Sequence of chain 2.B:
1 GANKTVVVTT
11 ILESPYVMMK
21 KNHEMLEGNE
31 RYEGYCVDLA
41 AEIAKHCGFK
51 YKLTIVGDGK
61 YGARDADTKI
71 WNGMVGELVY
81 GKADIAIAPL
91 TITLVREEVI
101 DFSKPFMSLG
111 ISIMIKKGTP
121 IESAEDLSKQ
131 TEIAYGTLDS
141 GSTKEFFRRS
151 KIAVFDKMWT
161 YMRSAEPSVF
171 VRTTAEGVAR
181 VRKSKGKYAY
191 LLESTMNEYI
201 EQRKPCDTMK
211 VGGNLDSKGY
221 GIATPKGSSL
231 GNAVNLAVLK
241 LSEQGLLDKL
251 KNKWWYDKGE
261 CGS

The small molecule below binds the protein below.
Small molecule (SMILES): N[C@@H](CCC(=O)O)C(=O)O

Binding-site contacts:
Ligand atom CA contacts residue PRO89 of chain 2.B at 4.0 Å (hydrophobic).
Ligand atom N contacts residue PRO89 of chain 2.B at 2.8 Å (h-bond).
Ligand atom CG contacts residue LEU138 of chain 2.B at 3.7 Å (hydrophobic).
Ligand atom OE2 contacts residue SER142 of chain 2.B at 3.3 Å (h-bond).
Ligand atom OE2 contacts residue THR143 of chain 2.B at 3.1 Å (h-bond).
Ligand atom OXT contacts residue TYR61 of chain 2.B at 3.6 Å.
Ligand atom CG contacts residue TYR61 of chain 2.B at 4.2 Å (hydrophobic).
Ligand atom N contacts residue SER142 of chain 2.B at 4.1 Å.
Ligand atom C contacts residue SER142 of chain 2.B at 3.4 Å.
Ligand atom O contacts residue TYR61 of chain 2.B at 3.3 Å.
Ligand atom OE1 contacts residue GLU193 of chain 2.B at 3.6 Å.
Ligand atom OXT contacts residue ARG96 of chain 2.B at 2.8 Å (salt-bridge).
Ligand atom CB contacts residue TYR61 of chain 2.B at 3.5 Å (hydrophobic).
Ligand atom C contacts residue PRO89 of chain 2.B at 4.3 Å (hydrophobic).
Ligand atom OE1 contacts residue THR143 of chain 2.B at 2.6 Å (h-bond).
Ligand atom CA contacts residue TYR61 of chain 2.B at 4.0 Å (hydrophobic).
Ligand atom CD contacts residue THR143 of chain 2.B at 3.2 Å.
Ligand atom OXT contacts residue LEU90 of chain 2.B at 3.6 Å.
Ligand atom O contacts residue ARG96 of chain 2.B at 2.8 Å (salt-bridge).
Ligand atom CG contacts residue GLU193 of chain 2.B at 3.5 Å.
Ligand atom CA contacts residue SER142 of chain 2.B at 3.3 Å.
Ligand atom CB contacts residue GLU193 of chain 2.B at 4.0 Å.
Ligand atom C contacts residue ARG96 of chain 2.B at 3.4 Å.
Ligand atom N contacts residue THR91 of chain 2.B at 2.9 Å (h-bond).
Ligand atom OE2 contacts residue GLY141 of chain 2.B at 3.7 Å.
Ligand atom OXT contacts residue THR91 of chain 2.B at 2.8 Å (h-bond).
Ligand atom O contacts residue GLY141 of chain 2.B at 3.2 Å.
Ligand atom CD contacts residue GLU193 of chain 2.B at 3.8 Å.
Ligand atom CA contacts residue GLU193 of chain 2.B at 3.3 Å.
Ligand atom C contacts residue TYR61 of chain 2.B at 3.7 Å (hydrophobic).
Ligand atom CD contacts residue LEU138 of chain 2.B at 4.1 Å (hydrophobic).
Ligand atom CB contacts residue LEU138 of chain 2.B at 4.0 Å (hydrophobic).
Ligand atom N contacts residue TYR61 of chain 2.B at 4.0 Å.
Ligand atom N contacts residue GLU193 of chain 2.B at 2.8 Å (salt-bridge).
Ligand atom CA contacts residue THR91 of chain 2.B at 3.4 Å.
Ligand atom OXT contacts residue PRO89 of chain 2.B at 3.7 Å.
Ligand atom C contacts residue THR91 of chain 2.B at 3.6 Å.
Ligand atom OXT contacts residue SER142 of chain 2.B at 4.0 Å.
Ligand atom O contacts residue SER142 of chain 2.B at 2.9 Å (h-bond).
Ligand atom N contacts residue TYR220 of chain 2.B at 3.6 Å.